This protein binds this small molecule.
Small molecule (SMILES): CC(=O)N[C@H]1[C@H](O[C@H]2[C@H](O)[C@@H](NC(C)=O)CO[C@@H]2CO)O[C@H](CO)[C@@H](O)[C@@H]1O

Sequence of chain 1.B:
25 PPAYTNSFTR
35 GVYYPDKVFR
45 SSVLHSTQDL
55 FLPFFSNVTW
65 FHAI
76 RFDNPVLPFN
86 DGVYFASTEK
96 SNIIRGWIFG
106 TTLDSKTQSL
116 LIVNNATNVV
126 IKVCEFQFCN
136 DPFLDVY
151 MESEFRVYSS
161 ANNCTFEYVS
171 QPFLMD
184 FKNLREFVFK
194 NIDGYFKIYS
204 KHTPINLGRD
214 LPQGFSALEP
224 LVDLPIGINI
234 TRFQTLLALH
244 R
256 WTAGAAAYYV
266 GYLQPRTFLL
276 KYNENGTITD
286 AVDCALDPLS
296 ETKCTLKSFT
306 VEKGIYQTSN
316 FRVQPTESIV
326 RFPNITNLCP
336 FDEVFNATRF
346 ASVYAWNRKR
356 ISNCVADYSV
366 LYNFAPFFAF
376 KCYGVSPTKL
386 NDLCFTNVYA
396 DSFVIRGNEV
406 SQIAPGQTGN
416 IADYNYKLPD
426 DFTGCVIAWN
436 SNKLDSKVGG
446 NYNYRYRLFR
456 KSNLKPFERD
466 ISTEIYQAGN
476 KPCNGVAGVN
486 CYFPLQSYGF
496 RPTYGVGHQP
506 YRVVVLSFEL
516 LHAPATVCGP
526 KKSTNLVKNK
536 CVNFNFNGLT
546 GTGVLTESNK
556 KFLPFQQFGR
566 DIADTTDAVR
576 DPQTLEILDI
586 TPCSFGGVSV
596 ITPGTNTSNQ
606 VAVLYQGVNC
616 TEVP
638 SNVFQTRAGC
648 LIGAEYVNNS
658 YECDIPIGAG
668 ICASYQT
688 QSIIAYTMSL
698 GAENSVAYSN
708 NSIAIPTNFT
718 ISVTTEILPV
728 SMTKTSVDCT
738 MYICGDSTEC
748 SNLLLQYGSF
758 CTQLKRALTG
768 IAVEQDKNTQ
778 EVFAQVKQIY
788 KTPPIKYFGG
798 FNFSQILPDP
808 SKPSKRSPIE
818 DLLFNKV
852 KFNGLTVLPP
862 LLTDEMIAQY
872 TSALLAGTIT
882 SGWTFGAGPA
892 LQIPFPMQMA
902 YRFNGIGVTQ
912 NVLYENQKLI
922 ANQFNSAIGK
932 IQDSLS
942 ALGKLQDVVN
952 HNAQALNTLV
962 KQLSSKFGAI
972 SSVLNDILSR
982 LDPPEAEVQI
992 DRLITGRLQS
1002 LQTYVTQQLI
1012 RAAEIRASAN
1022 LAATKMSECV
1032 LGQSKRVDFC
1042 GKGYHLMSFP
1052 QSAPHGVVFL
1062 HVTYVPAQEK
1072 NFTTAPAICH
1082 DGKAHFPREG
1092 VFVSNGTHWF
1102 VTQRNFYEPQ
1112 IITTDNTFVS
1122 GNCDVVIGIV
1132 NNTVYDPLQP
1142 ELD

Binding-site contacts:
Ligand atom O7 contacts residue ASN1132 of chain 1.B at 3.8 Å.
Ligand atom O5 contacts residue ASN1132 of chain 1.B at 2.4 Å (h-bond).
Ligand atom C3 contacts residue ASN1132 of chain 1.B at 3.8 Å.
Ligand atom N2 contacts residue ASN1132 of chain 1.B at 2.9 Å (h-bond).
Ligand atom C7 contacts residue ASN1132 of chain 1.B at 3.5 Å.
Ligand atom C1 contacts residue ASN1132 of chain 1.B at 1.4 Å.
Ligand atom C4 contacts residue ASN1132 of chain 1.B at 4.2 Å.
Ligand atom C2 contacts residue ASN1132 of chain 1.B at 2.4 Å.
Ligand atom C5 contacts residue ASN1132 of chain 1.B at 3.6 Å.